Binding-site contacts:
Ligand atom C7 contacts residue ILE106 of chain 1.G at 4.4 Å (hydrophobic).
Ligand atom C8 contacts residue ASN105 of chain 1.G at 3.4 Å.
Ligand atom C1 contacts residue ASN105 of chain 1.G at 1.4 Å.
Ligand atom C2 contacts residue ASN105 of chain 1.G at 2.5 Å.
Ligand atom N2 contacts residue ASP292 of chain 1.G at 3.0 Å (salt-bridge).
Ligand atom O3 contacts residue ASP292 of chain 1.G at 3.9 Å.
Ligand atom C1 contacts residue ASP292 of chain 1.G at 4.1 Å.
Ligand atom C3 contacts residue ASN105 of chain 1.G at 3.8 Å.
Ligand atom C5 contacts residue ASN105 of chain 1.G at 3.7 Å.
Ligand atom C7 contacts residue ASP292 of chain 1.G at 4.0 Å.
Ligand atom C2 contacts residue ASP292 of chain 1.G at 3.7 Å.
Ligand atom C8 contacts residue ASP292 of chain 1.G at 4.1 Å.
Ligand atom C4 contacts residue ASN105 of chain 1.G at 4.2 Å.
Ligand atom C8 contacts residue THR107 of chain 1.G at 3.3 Å.
Ligand atom O5 contacts residue ASN105 of chain 1.G at 2.4 Å (h-bond).
Ligand atom C8 contacts residue ILE106 of chain 1.G at 3.8 Å (hydrophobic).
Ligand atom C7 contacts residue ASN105 of chain 1.G at 3.2 Å.
Ligand atom N2 contacts residue ASN105 of chain 1.G at 2.9 Å (h-bond).
Ligand atom O7 contacts residue ASN104 of chain 1.G at 3.6 Å.
Ligand atom O7 contacts residue ASN105 of chain 1.G at 3.2 Å (h-bond).
Ligand atom O7 contacts residue ILE106 of chain 1.G at 4.2 Å.
Ligand atom C3 contacts residue ASP292 of chain 1.G at 3.5 Å.

Sequence of chain 1.G:
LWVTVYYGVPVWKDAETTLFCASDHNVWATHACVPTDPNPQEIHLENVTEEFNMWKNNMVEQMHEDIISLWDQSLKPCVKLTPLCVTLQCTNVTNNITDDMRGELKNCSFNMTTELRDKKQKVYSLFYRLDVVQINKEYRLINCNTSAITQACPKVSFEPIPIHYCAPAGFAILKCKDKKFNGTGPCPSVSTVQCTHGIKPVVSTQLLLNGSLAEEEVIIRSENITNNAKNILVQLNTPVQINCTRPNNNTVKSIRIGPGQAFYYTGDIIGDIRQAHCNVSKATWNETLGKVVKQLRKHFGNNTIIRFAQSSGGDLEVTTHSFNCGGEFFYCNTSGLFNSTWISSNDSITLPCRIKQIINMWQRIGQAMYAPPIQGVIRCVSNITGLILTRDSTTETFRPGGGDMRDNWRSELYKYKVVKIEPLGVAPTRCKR

This small molecule binds to this protein.
Small molecule (SMILES): CC(=O)N[C@@H]1[C@@H](O)[C@H](O)[C@@H](CO)O[C@H]1O